Binding-site contacts:
Ligand atom O3 contacts residue GLY103 of chain 1.A at 3.5 Å.
Ligand atom O2 contacts residue GLU129 of chain 1.A at 4.2 Å.
Ligand atom C3 contacts residue TYR125 of chain 1.A at 3.7 Å (hydrophobic).
Ligand atom O3 contacts residue SER211 of chain 1.A at 3.0 Å (h-bond).
Ligand atom O4 contacts residue SER211 of chain 1.A at 3.7 Å.
Ligand atom O3 contacts residue LEU212 of chain 1.A at 3.8 Å.
Ligand atom O4 contacts residue GLY214 of chain 1.A at 3.9 Å.
Ligand atom O4 contacts residue ASP83 of chain 1.A at 2.7 Å (salt-bridge).
Ligand atom C4 contacts residue SER211 of chain 1.A at 3.8 Å.
Ligand atom C6 contacts residue TYR125 of chain 1.A at 3.6 Å (hydrophobic).
Ligand atom C4 contacts residue ASP83 of chain 1.A at 3.4 Å.
Ligand atom C3 contacts residue GLY104 of chain 1.A at 4.3 Å.
Ligand atom O4 contacts residue ALA82 of chain 1.A at 4.0 Å.
Ligand atom O3 contacts residue GLY214 of chain 1.A at 3.9 Å.
Ligand atom O3 contacts residue ASP83 of chain 1.A at 2.6 Å (salt-bridge).
Ligand atom C6 contacts residue ALA82 of chain 1.A at 4.0 Å (hydrophobic).
Ligand atom O4 contacts residue SER211 of chain 1.A at 2.7 Å (h-bond).
Ligand atom C6 contacts residue SER211 of chain 1.A at 3.9 Å.
Ligand atom C3 contacts residue GLY213 of chain 1.A at 4.0 Å.
Ligand atom O3 contacts residue GLY104 of chain 1.A at 3.0 Å (h-bond).
Ligand atom C6 contacts residue GLY214 of chain 1.A at 3.6 Å.
Ligand atom O6 contacts residue ASP80 of chain 1.A at 3.3 Å (salt-bridge).
Ligand atom O2 contacts residue GLY213 of chain 1.A at 3.9 Å.
Ligand atom C3 contacts residue ASP83 of chain 1.A at 3.5 Å.
Ligand atom O2 contacts residue LEU212 of chain 1.A at 3.7 Å.
Ligand atom C3 contacts residue SER211 of chain 1.A at 4.1 Å.
Ligand atom O3 contacts residue GLY213 of chain 1.A at 2.9 Å (h-bond).
Ligand atom O2 contacts residue ASN127 of chain 1.A at 3.6 Å.
Ligand atom O3 contacts residue ASN127 of chain 1.A at 2.9 Å (h-bond).
Ligand atom C2 contacts residue ASN127 of chain 1.A at 4.2 Å.
Ligand atom C1 contacts residue SER211 of chain 1.A at 3.7 Å.
Ligand atom O5 contacts residue SER211 of chain 1.A at 3.0 Å (h-bond).
Ligand atom C5 contacts residue TYR125 of chain 1.A at 3.6 Å (hydrophobic).
Ligand atom C2 contacts residue SER211 of chain 1.A at 3.8 Å.
Ligand atom C3 contacts residue ASN127 of chain 1.A at 3.4 Å.
Ligand atom O3 contacts residue TYR125 of chain 1.A at 4.0 Å.
Ligand atom C4 contacts residue TYR125 of chain 1.A at 3.7 Å (hydrophobic).
Ligand atom C6 contacts residue ASP80 of chain 1.A at 3.8 Å.
Ligand atom O6 contacts residue TYR125 of chain 1.A at 3.5 Å.
Ligand atom C5 contacts residue SER211 of chain 1.A at 3.8 Å.

Sequence of chain 1.A:
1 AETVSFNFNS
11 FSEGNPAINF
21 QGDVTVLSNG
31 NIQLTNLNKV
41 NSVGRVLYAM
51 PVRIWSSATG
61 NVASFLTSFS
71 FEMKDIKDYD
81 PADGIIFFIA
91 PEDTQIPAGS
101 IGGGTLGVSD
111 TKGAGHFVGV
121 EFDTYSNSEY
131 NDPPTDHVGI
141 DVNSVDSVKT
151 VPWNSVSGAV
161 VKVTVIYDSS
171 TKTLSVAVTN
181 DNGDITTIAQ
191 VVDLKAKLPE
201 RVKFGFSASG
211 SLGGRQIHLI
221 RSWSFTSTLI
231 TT

A small-molecule ligand and the protein it binds are described below.
Small molecule (SMILES): OC[C@H]1O[C@@H](O[C@H]2[C@H](O)[C@@H](O)[C@@H](O)O[C@@H]2CO)[C@H](O)[C@@H](O)[C@H]1O